Binding-site contacts:
Ligand atom C39 contacts residue PRO358 of chain 1.F at 3.7 Å (hydrophobic).
Ligand atom O12 contacts residue GLY360 of chain 1.F at 3.5 Å (h-bond).
Ligand atom C41 contacts residue VAL23 of chain 1.F at 3.0 Å (hydrophobic).
Ligand atom C07 contacts residue ASP224 of chain 1.F at 3.6 Å.
Ligand atom O13 contacts residue PRO358 of chain 1.F at 3.1 Å.
Ligand atom C44 contacts residue LEU361 of chain 1.F at 3.3 Å (hydrophobic).
Ligand atom O06 contacts residue LEU273 of chain 1.F at 3.4 Å.
Ligand atom C31 contacts residue HIS227 of chain 1.F at 3.5 Å.
Ligand atom C14 contacts residue LEU215 of chain 1.F at 3.0 Å (hydrophobic).
Ligand atom C41 contacts residue SER234 of chain 1.F at 3.4 Å.
Ligand atom C30 contacts residue VAL23 of chain 1.F at 3.7 Å (hydrophobic).
Ligand atom O14 contacts residue VAL23 of chain 1.F at 3.3 Å.
Ligand atom C19 contacts residue THR274 of chain 1.F at 3.0 Å.
Ligand atom C15 contacts residue PRO272 of chain 1.F at 3.4 Å (hydrophobic).
Ligand atom O10 contacts residue GLY360 of chain 1.F at 3.3 Å (h-bond).
Ligand atom C39 contacts residue ALA231 of chain 1.F at 3.1 Å (hydrophobic).
Ligand atom O07 contacts residue LEU361 of chain 1.F at 3.1 Å.
Ligand atom C42 contacts residue VAL23 of chain 1.F at 3.2 Å (hydrophobic).
Ligand atom C38 contacts residue ALA231 of chain 1.F at 3.4 Å (hydrophobic).
Ligand atom C07 contacts residue HIS227 of chain 1.F at 3.2 Å.
Ligand atom C38 contacts residue PRO358 of chain 1.F at 3.6 Å (hydrophobic).
Ligand atom C16 contacts residue PRO272 of chain 1.F at 3.2 Å (hydrophobic).
Ligand atom C17 contacts residue LEU361 of chain 1.F at 3.4 Å (hydrophobic).
Ligand atom O03 contacts residue ARG276 of chain 1.F at 3.3 Å (salt-bridge).
Ligand atom C28 contacts residue ARG359 of chain 1.F at 3.6 Å.
Ligand atom O06 contacts residue LEU215 of chain 1.F at 2.8 Å.
Ligand atom C40 contacts residue SER234 of chain 1.F at 3.4 Å.
Ligand atom C40 contacts residue ARG318 of chain 1.F at 3.4 Å.
Ligand atom O12 contacts residue ARG359 of chain 1.F at 3.0 Å (salt-bridge).
Ligand atom C28 contacts residue PRO358 of chain 1.F at 3.2 Å (hydrophobic).
Ligand atom C08 contacts residue HIS227 of chain 1.F at 3.3 Å.
Ligand atom C36 contacts residue HIS227 of chain 1.F at 3.4 Å.
Ligand atom C44 contacts residue GLY360 of chain 1.F at 3.8 Å.
Ligand atom C40 contacts residue ALA231 of chain 1.F at 3.5 Å (hydrophobic).
Ligand atom C06 contacts residue ASP224 of chain 1.F at 3.6 Å.
Ligand atom O14 contacts residue HIS227 of chain 1.F at 2.9 Å (h-bond).
Ligand atom C06 contacts residue HIS227 of chain 1.F at 3.7 Å.
Ligand atom C30 contacts residue HIS227 of chain 1.F at 3.5 Å.
Ligand atom O13 contacts residue ARG359 of chain 1.F at 2.6 Å (salt-bridge).
Ligand atom C37 contacts residue PRO358 of chain 1.F at 3.6 Å (hydrophobic).

Sequence of chain 1.F:
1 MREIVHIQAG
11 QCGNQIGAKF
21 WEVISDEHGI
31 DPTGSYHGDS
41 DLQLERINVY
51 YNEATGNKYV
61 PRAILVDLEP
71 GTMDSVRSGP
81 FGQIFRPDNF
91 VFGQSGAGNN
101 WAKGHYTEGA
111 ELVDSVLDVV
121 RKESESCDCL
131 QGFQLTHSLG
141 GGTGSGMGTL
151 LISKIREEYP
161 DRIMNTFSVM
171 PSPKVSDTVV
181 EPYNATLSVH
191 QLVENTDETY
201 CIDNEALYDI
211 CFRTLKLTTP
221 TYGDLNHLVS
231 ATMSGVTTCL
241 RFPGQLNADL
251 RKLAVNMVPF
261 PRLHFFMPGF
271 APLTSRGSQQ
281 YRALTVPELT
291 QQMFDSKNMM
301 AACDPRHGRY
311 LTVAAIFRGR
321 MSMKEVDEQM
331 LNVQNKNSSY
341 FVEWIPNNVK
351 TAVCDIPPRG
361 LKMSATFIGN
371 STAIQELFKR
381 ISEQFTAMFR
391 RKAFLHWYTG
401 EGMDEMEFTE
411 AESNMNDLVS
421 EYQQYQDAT

A protein and the small-molecule ligand that binds it are described below.
Small molecule (SMILES): CC(=O)O[C@H]1C(=O)[C@@]2(C)[C@H]([C@H](OC(=O)c3ccccc3)[C@]3(O)C[C@H](OC(=O)[C@H](O)[C@@H](NC(=O)c4ccccc4)c4ccccc4)C(C)=C1C3(C)C)[C@]1(OC(C)=O)CO[C@@H]1C[C@@H]2O